This small molecule binds to this protein.
Small molecule (SMILES): CCCCCCCCCCC[PH](=O)OCCCC

Sequence of chain 1.B:
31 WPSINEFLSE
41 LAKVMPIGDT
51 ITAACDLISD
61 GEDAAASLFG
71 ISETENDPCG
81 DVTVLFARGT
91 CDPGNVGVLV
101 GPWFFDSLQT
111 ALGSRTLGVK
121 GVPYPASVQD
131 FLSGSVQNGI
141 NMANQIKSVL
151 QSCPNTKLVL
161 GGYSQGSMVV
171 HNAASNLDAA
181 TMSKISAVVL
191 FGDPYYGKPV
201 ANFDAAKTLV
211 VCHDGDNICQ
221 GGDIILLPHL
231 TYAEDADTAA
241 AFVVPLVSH

Binding-site contacts:
Ligand atom O2P contacts residue HIS229 of chain 1.B at 3.6 Å.
Ligand atom C2 contacts residue HIS229 of chain 1.B at 4.2 Å.
Ligand atom C6 contacts residue ILE58 of chain 1.B at 4.0 Å (hydrophobic).
Ligand atom CY2 contacts residue PHE131 of chain 1.B at 3.5 Å (hydrophobic).
Ligand atom C8 contacts residue GLU62 of chain 1.B at 3.8 Å.
Ligand atom P contacts residue GLN165 of chain 1.B at 3.5 Å.
Ligand atom CY2 contacts residue ILE225 of chain 1.B at 3.8 Å (hydrophobic).
Ligand atom C4 contacts residue ILE225 of chain 1.B at 4.2 Å (hydrophobic).
Ligand atom CY1 contacts residue ILE218 of chain 1.B at 3.8 Å (hydrophobic).
Ligand atom C3 contacts residue THR90 of chain 1.B at 4.1 Å.
Ligand atom CY1 contacts residue ILE225 of chain 1.B at 4.1 Å (hydrophobic).
Ligand atom CY3 contacts residue ILE225 of chain 1.B at 3.7 Å (hydrophobic).
Ligand atom C1 contacts residue HIS229 of chain 1.B at 3.2 Å.
Ligand atom O1P contacts residue THR90 of chain 1.B at 2.6 Å (h-bond).
Ligand atom C3 contacts residue ILE225 of chain 1.B at 3.9 Å (hydrophobic).
Ligand atom O2P contacts residue ILE225 of chain 1.B at 3.4 Å.
Ligand atom C10 contacts residue LEU99 of chain 1.B at 4.0 Å (hydrophobic).
Ligand atom C2 contacts residue THR90 of chain 1.B at 3.7 Å.
Ligand atom CY4 contacts residue THR90 of chain 1.B at 3.3 Å.
Ligand atom O2P contacts residue SER164 of chain 1.B at 2.2 Å (h-bond).
Ligand atom C1 contacts residue TYR163 of chain 1.B at 4.0 Å (hydrophobic).
Ligand atom O1P contacts residue GLN165 of chain 1.B at 3.0 Å (h-bond).
Ligand atom CY3 contacts residue PHE131 of chain 1.B at 4.2 Å (hydrophobic).
Ligand atom C1 contacts residue THR90 of chain 1.B at 3.9 Å.
Ligand atom C4 contacts residue THR90 of chain 1.B at 4.0 Å.
Ligand atom P contacts residue HIS229 of chain 1.B at 3.5 Å.
Ligand atom CY1 contacts residue PHE131 of chain 1.B at 3.5 Å (hydrophobic).
Ligand atom C2 contacts residue SER164 of chain 1.B at 4.0 Å.
Ligand atom O1P contacts residue GLY89 of chain 1.B at 3.8 Å.
Ligand atom O1P contacts residue SER164 of chain 1.B at 2.6 Å (h-bond).
Ligand atom P contacts residue THR90 of chain 1.B at 4.0 Å.
Ligand atom P contacts residue SER164 of chain 1.B at 1.5 Å.
Ligand atom O2P contacts residue ILE218 of chain 1.B at 4.1 Å.
Ligand atom CY1 contacts residue SER164 of chain 1.B at 2.9 Å.
Ligand atom C7 contacts residue LEU230 of chain 1.B at 4.1 Å (hydrophobic).
Ligand atom C5 contacts residue GLU62 of chain 1.B at 4.0 Å.
Ligand atom C1 contacts residue SER164 of chain 1.B at 2.8 Å.
Ligand atom C2 contacts residue ILE225 of chain 1.B at 3.7 Å (hydrophobic).
Ligand atom CY2 contacts residue ILE218 of chain 1.B at 3.4 Å (hydrophobic).
Ligand atom CY4 contacts residue PHE131 of chain 1.B at 3.5 Å (hydrophobic).